The small molecule below binds the protein below.
Small molecule (SMILES): CC(=O)N[C@H]1[C@H](O[C@H]2[C@H](O)[C@@H](NC(C)=O)CO[C@@H]2CO)O[C@H](CO)[C@@H](O[C@@H]2O[C@H](CO)[C@@H](O)[C@H](O)[C@@H]2O)[C@@H]1O

Sequence of chain 39.E:
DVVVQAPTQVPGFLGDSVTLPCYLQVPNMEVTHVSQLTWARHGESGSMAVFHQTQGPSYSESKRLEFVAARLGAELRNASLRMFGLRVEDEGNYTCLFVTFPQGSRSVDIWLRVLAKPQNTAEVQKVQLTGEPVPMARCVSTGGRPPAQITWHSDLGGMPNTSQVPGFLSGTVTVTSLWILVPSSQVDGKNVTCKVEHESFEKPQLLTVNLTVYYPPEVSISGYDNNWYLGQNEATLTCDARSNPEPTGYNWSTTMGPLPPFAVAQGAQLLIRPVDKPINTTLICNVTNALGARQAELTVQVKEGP

Binding-site contacts:
Ligand atom C3 contacts residue ASN237 of chain 39.E at 3.9 Å.
Ligand atom C7 contacts residue ASN237 of chain 39.E at 3.7 Å.
Ligand atom C2 contacts residue ASN237 of chain 39.E at 2.6 Å.
Ligand atom O7 contacts residue GLY216 of chain 39.E at 3.9 Å.
Ligand atom O6 contacts residue ASN237 of chain 39.E at 4.4 Å.
Ligand atom N2 contacts residue GLY216 of chain 39.E at 2.6 Å (h-bond).
Ligand atom O7 contacts residue ASN218 of chain 39.E at 3.5 Å (h-bond).
Ligand atom C4 contacts residue ASN237 of chain 39.E at 4.3 Å.
Ligand atom C8 contacts residue NAG1 of chain 39.I at 4.3 Å.
Ligand atom C8 contacts residue GLY216 of chain 39.E at 2.1 Å.
Ligand atom C7 contacts residue NAG1 of chain 39.I at 4.4 Å.
Ligand atom C7 contacts residue ASN218 of chain 39.E at 3.4 Å.
Ligand atom O7 contacts residue ASN237 of chain 39.E at 3.8 Å.
Ligand atom N2 contacts residue ASN218 of chain 39.E at 4.4 Å.
Ligand atom C1 contacts residue GLY216 of chain 39.E at 4.3 Å.
Ligand atom C2 contacts residue GLY216 of chain 39.E at 3.9 Å.
Ligand atom C1 contacts residue ASN237 of chain 39.E at 1.4 Å.
Ligand atom N2 contacts residue ASN237 of chain 39.E at 3.1 Å (h-bond).
Ligand atom C8 contacts residue LYS217 of chain 39.E at 3.9 Å.
Ligand atom C8 contacts residue ASN218 of chain 39.E at 2.8 Å.
Ligand atom C5 contacts residue ASN237 of chain 39.E at 3.6 Å.
Ligand atom O7 contacts residue NAG1 of chain 39.I at 3.7 Å.
Ligand atom O5 contacts residue ASN237 of chain 39.E at 2.3 Å (h-bond).
Ligand atom C7 contacts residue GLY216 of chain 39.E at 2.7 Å.